This small molecule binds to this protein.
Small molecule (SMILES): CC(=O)N[C@H]1[C@H](O[C@H]2[C@H](O)[C@@H](NC(C)=O)CO[C@@H]2CO)O[C@H](CO)[C@@H](O[C@@H]2O[C@H](CO[C@H]3O[C@H](CO)[C@@H](O)[C@H](O)[C@@H]3O)[C@@H](O)[C@H](O[C@H]3O[C@H](CO)[C@@H](O)[C@H](O)[C@@H]3O)[C@@H]2O)[C@@H]1O

Sequence of chain 2.A:
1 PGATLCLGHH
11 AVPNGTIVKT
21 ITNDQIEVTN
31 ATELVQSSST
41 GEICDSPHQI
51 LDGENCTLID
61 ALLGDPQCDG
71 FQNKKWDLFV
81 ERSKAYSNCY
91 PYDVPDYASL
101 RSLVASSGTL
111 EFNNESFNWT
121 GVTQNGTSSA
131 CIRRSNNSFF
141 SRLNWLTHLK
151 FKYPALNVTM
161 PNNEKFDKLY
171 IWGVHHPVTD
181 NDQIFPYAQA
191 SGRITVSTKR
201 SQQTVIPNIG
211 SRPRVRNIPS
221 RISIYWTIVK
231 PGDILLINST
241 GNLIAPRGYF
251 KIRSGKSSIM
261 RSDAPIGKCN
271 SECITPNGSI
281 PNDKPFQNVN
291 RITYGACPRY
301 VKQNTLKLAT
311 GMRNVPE

Sequence of chain 2.B:
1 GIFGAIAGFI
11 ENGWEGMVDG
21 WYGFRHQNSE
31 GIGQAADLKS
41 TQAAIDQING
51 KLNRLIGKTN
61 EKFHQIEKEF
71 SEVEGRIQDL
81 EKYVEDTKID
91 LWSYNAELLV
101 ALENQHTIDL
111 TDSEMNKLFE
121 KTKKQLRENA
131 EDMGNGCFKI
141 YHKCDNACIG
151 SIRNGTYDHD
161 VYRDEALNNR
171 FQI

Binding-site contacts:
Ligand atom C2 contacts residue ASN30 of chain 2.A at 2.5 Å.
Ligand atom C3 contacts residue ASP283 of chain 2.A at 4.5 Å.
Ligand atom C1 contacts residue ASN30 of chain 2.A at 1.4 Å.
Ligand atom O3 contacts residue ASP283 of chain 2.A at 3.8 Å.
Ligand atom N2 contacts residue ASN30 of chain 2.A at 2.9 Å (h-bond).
Ligand atom C3 contacts residue ASN30 of chain 2.A at 3.8 Å.
Ligand atom C6 contacts residue THR310 of chain 2.A at 4.0 Å.
Ligand atom C6 contacts residue LEU52 of chain 2.B at 3.8 Å (hydrophobic).
Ligand atom O4 contacts residue ILE56 of chain 2.B at 4.0 Å.
Ligand atom O4 contacts residue ASP283 of chain 2.A at 3.8 Å.
Ligand atom C7 contacts residue THR32 of chain 2.A at 4.1 Å.
Ligand atom C1 contacts residue THR310 of chain 2.A at 3.7 Å.
Ligand atom C5 contacts residue THR310 of chain 2.A at 4.3 Å.
Ligand atom C6 contacts residue ASP283 of chain 2.A at 4.1 Å.
Ligand atom C4 contacts residue ASN30 of chain 2.A at 4.2 Å.
Ligand atom O7 contacts residue ASN30 of chain 2.A at 3.9 Å.
Ligand atom C7 contacts residue ASN30 of chain 2.A at 3.5 Å.
Ligand atom C6 contacts residue ILE56 of chain 2.B at 3.9 Å (hydrophobic).
Ligand atom O5 contacts residue THR310 of chain 2.A at 3.1 Å (h-bond).
Ligand atom O6 contacts residue LEU52 of chain 2.B at 3.4 Å.
Ligand atom O6 contacts residue THR310 of chain 2.A at 4.0 Å.
Ligand atom C4 contacts residue ASP283 of chain 2.A at 3.8 Å.
Ligand atom O5 contacts residue ASN30 of chain 2.A at 2.3 Å (h-bond).
Ligand atom O7 contacts residue THR32 of chain 2.A at 4.2 Å.
Ligand atom C5 contacts residue ASP283 of chain 2.A at 4.4 Å.
Ligand atom C8 contacts residue THR32 of chain 2.A at 3.2 Å.
Ligand atom C5 contacts residue ASN30 of chain 2.A at 3.7 Å.